A protein and the small-molecule ligand that binds it are described below.
Small molecule (SMILES): NCc1cccc(-c2cccc(C(=O)Nc3ccccc3CC(=O)O)c2)c1

Sequence of chain 1.B:
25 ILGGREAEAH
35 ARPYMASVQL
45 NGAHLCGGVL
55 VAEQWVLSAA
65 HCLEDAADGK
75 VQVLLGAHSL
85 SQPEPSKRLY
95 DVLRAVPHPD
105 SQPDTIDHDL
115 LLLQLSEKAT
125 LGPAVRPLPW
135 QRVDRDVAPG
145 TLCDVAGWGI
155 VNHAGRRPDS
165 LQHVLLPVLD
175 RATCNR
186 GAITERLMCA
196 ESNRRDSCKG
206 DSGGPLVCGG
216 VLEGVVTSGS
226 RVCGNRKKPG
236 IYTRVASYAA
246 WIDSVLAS

Binding-site contacts:
Ligand atom C21 contacts residue CYS228 of chain 1.B at 3.6 Å (hydrophobic).
Ligand atom C22 contacts residue SER223 of chain 1.B at 3.6 Å.
Ligand atom C10 contacts residue HIS65 of chain 1.B at 3.8 Å.
Ligand atom O18 contacts residue LYS204 of chain 1.B at 3.7 Å.
Ligand atom C21 contacts residue ARG226 of chain 1.B at 3.8 Å.
Ligand atom O17 contacts residue HIS65 of chain 1.B at 2.7 Å (h-bond).
Ligand atom C7 contacts residue LYS204 of chain 1.B at 3.7 Å.
Ligand atom C16 contacts residue SER207 of chain 1.B at 3.4 Å.
Ligand atom O18 contacts residue SER207 of chain 1.B at 3.0 Å (h-bond).
Ligand atom C26 contacts residue SER202 of chain 1.B at 3.4 Å.
Ligand atom C2 contacts residue LYS204 of chain 1.B at 3.8 Å.
Ligand atom C12 contacts residue HIS65 of chain 1.B at 3.6 Å.
Ligand atom C22 contacts residue SER202 of chain 1.B at 3.5 Å.
Ligand atom C23 contacts residue SER202 of chain 1.B at 3.4 Å.
Ligand atom O18 contacts residue GLY205 of chain 1.B at 2.7 Å (h-bond).
Ligand atom C21 contacts residue SER223 of chain 1.B at 3.6 Å.
Ligand atom C24 contacts residue CYS203 of chain 1.B at 3.5 Å (hydrophobic).
Ligand atom C19 contacts residue SER223 of chain 1.B at 3.7 Å.
Ligand atom C23 contacts residue THR222 of chain 1.B at 3.5 Å.
Ligand atom C25 contacts residue SER207 of chain 1.B at 3.5 Å.
Ligand atom O17 contacts residue SER207 of chain 1.B at 2.7 Å (h-bond).
Ligand atom C24 contacts residue THR222 of chain 1.B at 3.7 Å.
Ligand atom C19 contacts residue CYS203 of chain 1.B at 3.8 Å (hydrophobic).
Ligand atom C25 contacts residue SER223 of chain 1.B at 3.8 Å.
Ligand atom C16 contacts residue GLY205 of chain 1.B at 3.6 Å.
Ligand atom C19 contacts residue LYS204 of chain 1.B at 3.7 Å.
Ligand atom C3 contacts residue LYS204 of chain 1.B at 3.7 Å.
Ligand atom C4 contacts residue ARG226 of chain 1.B at 3.4 Å.
Ligand atom C25 contacts residue LYS204 of chain 1.B at 3.7 Å.
Ligand atom C16 contacts residue HIS65 of chain 1.B at 3.7 Å.
Ligand atom C1 contacts residue LYS204 of chain 1.B at 3.7 Å.
Ligand atom C26 contacts residue VAL227 of chain 1.B at 3.2 Å (hydrophobic).
Ligand atom C14 contacts residue ARG226 of chain 1.B at 3.7 Å.
Ligand atom C15 contacts residue GLY205 of chain 1.B at 3.7 Å.
Ligand atom N27 contacts residue ASP201 of chain 1.B at 3.1 Å (salt-bridge).
Ligand atom N27 contacts residue SER202 of chain 1.B at 3.0 Å (h-bond).
Ligand atom O20 contacts residue LYS204 of chain 1.B at 3.4 Å.
Ligand atom C24 contacts residue SER207 of chain 1.B at 3.5 Å.
Ligand atom C25 contacts residue CYS203 of chain 1.B at 3.4 Å (hydrophobic).
Ligand atom O18 contacts residue ASP206 of chain 1.B at 3.4 Å (salt-bridge).